Sequence of chain 10.C:
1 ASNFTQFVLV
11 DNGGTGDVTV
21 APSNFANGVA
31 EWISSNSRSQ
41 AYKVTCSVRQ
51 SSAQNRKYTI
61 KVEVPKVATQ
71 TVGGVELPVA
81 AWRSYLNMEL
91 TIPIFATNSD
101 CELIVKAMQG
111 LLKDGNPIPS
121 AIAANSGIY

The small molecule below binds the protein below.
Small molecule (SMILES): Nc1ccn([C@@H]2O[C@H](CO[P](=O)(O)O[C@H]3[C@@H](O)[C@H](n4ccc(N)nc4=O)O[C@@H]3CO[P](=O)(O)O[C@H]3[C@@H](O)[C@H](n4cnc5c(N)ncnc54)O[C@@H]3CO[P](=O)(O)O[C@H]3[C@@H](O)[C@H](n4ccc(N)nc4=O)O[C@@H]3CO[P](=O)(O)O[C@H]3[C@@H](O)[C@H](n4ccc(=O)[nH]c4=O)O[C@@H]3CO[P](=O)(O)O[C@H]3[C@@H](O)[C@H](n4cnc5c(N)ncnc54)O[C@@H]3CO[P](=O)(O)O[C@H]3[C@@H](O)[C@H](n4cnc5c(=O)nc(N)[nH]c54)O[C@@H]3CO[P](=O)(O)O[C@H]3[C@@H](O)[C@H](n4cnc5c(=O)nc(N)[nH]c54)O[C@@H]3CO)[C@@H](O)[C@H]2O)c(=O)n1

Binding-site contacts:
Ligand atom N6 contacts residue CYS46 of chain 10.C at 3.4 Å (h-bond).
Ligand atom OP1 contacts residue SER51 of chain 9.D at 3.3 Å.
Ligand atom O4' contacts residue LYS61 of chain 10.C at 3.1 Å (salt-bridge).
Ligand atom N6 contacts residue THR45 of chain 10.C at 2.9 Å (h-bond).
Ligand atom O2' contacts residue TYR85 of chain 10.C at 3.5 Å.
Ligand atom OP2 contacts residue ARG49 of chain 9.D at 2.4 Å (salt-bridge).
Ligand atom OP2 contacts residue ASN55 of chain 9.D at 3.2 Å (h-bond).
Ligand atom N1 contacts residue SER47 of chain 10.C at 2.7 Å (h-bond).
Ligand atom N6 contacts residue THR59 of chain 10.C at 2.9 Å (h-bond).
Ligand atom OP1 contacts residue ASN55 of chain 9.D at 3.3 Å (h-bond).
Ligand atom P contacts residue ARG49 of chain 9.D at 2.9 Å.
Ligand atom OP2 contacts residue TYR85 of chain 10.C at 2.5 Å (h-bond).
Ligand atom C6 contacts residue THR45 of chain 10.C at 3.5 Å.
Ligand atom C2' contacts residue GLU63 of chain 10.C at 3.5 Å.
Ligand atom C4' contacts residue TYR85 of chain 10.C at 3.3 Å (hydrophobic).
Ligand atom C2 contacts residue SER47 of chain 10.C at 3.0 Å.
Ligand atom OP1 contacts residue SER52 of chain 9.D at 3.0 Å.
Ligand atom O2 contacts residue ASN87 of chain 10.C at 3.2 Å (h-bond).
Ligand atom C3' contacts residue TYR85 of chain 10.C at 3.3 Å (hydrophobic).
Ligand atom OP1 contacts residue SER51 of chain 9.D at 2.7 Å (h-bond).
Ligand atom C5 contacts residue TYR85 of chain 10.C at 3.5 Å (hydrophobic).
Ligand atom C5' contacts residue SER51 of chain 9.D at 3.5 Å.
Ligand atom C6 contacts residue TYR85 of chain 10.C at 3.5 Å (hydrophobic).
Ligand atom C5 contacts residue THR45 of chain 10.C at 3.3 Å.
Ligand atom P contacts residue TYR85 of chain 10.C at 3.5 Å.
Ligand atom OP2 contacts residue SER51 of chain 9.D at 3.2 Å (h-bond).
Ligand atom OP2 contacts residue LYS57 of chain 9.D at 2.7 Å (salt-bridge).
Ligand atom OP1 contacts residue ARG49 of chain 9.D at 2.5 Å (salt-bridge).
Ligand atom N1 contacts residue THR59 of chain 10.C at 3.6 Å.
Ligand atom OP2 contacts residue LYS57 of chain 9.D at 3.4 Å.
Ligand atom OP2 contacts residue LYS43 of chain 10.C at 3.2 Å (salt-bridge).
Ligand atom O3' contacts residue TYR85 of chain 10.C at 3.6 Å.
Ligand atom N1 contacts residue TYR85 of chain 10.C at 3.6 Å.
Ligand atom O2' contacts residue GLU63 of chain 10.C at 3.0 Å (salt-bridge).
Ligand atom C2' contacts residue TYR85 of chain 10.C at 3.4 Å (hydrophobic).
Ligand atom C4 contacts residue TYR85 of chain 10.C at 3.5 Å (hydrophobic).
Ligand atom O3' contacts residue SER51 of chain 9.D at 3.5 Å (h-bond).
Ligand atom N7 contacts residue THR45 of chain 10.C at 2.6 Å (h-bond).
Ligand atom P contacts residue SER51 of chain 9.D at 3.4 Å.
Ligand atom C5' contacts residue TYR85 of chain 10.C at 3.1 Å (hydrophobic).

Sequence of chain 9.D:
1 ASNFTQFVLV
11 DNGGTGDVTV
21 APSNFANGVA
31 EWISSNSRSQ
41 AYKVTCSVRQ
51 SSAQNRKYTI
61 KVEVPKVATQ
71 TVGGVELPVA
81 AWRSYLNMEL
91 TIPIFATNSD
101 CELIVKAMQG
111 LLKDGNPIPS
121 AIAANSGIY